A protein and the small-molecule ligand that binds it are described below.
Small molecule (SMILES): CC(=O)N[C@H]1[C@H](O[C@H]2[C@H](O)[C@@H](NC(C)=O)CO[C@@H]2CO)O[C@H](CO)[C@@H](O)[C@@H]1O

Binding-site contacts:
Ligand atom O5 contacts residue ASN286 of chain 1.D at 2.4 Å (h-bond).
Ligand atom C1 contacts residue ILE307 of chain 1.D at 4.0 Å (hydrophobic).
Ligand atom C6 contacts residue ILE307 of chain 1.D at 4.1 Å (hydrophobic).
Ligand atom C5 contacts residue ILE307 of chain 1.D at 4.3 Å (hydrophobic).
Ligand atom C7 contacts residue ASN286 of chain 1.D at 3.8 Å.
Ligand atom C5 contacts residue ASN286 of chain 1.D at 3.6 Å.
Ligand atom C2 contacts residue ASN286 of chain 1.D at 2.5 Å.
Ligand atom O6 contacts residue THR288 of chain 1.D at 3.9 Å.
Ligand atom O7 contacts residue ASN286 of chain 1.D at 4.3 Å.
Ligand atom C8 contacts residue VAL427 of chain 1.D at 3.7 Å (hydrophobic).
Ligand atom C3 contacts residue ASN286 of chain 1.D at 3.8 Å.
Ligand atom O5 contacts residue ILE307 of chain 1.D at 3.2 Å.
Ligand atom N2 contacts residue ASN286 of chain 1.D at 2.9 Å (h-bond).
Ligand atom C4 contacts residue ASN286 of chain 1.D at 4.2 Å.
Ligand atom O6 contacts residue ILE307 of chain 1.D at 3.3 Å.
Ligand atom C1 contacts residue ASN286 of chain 1.D at 1.4 Å.

Sequence of chain 1.D:
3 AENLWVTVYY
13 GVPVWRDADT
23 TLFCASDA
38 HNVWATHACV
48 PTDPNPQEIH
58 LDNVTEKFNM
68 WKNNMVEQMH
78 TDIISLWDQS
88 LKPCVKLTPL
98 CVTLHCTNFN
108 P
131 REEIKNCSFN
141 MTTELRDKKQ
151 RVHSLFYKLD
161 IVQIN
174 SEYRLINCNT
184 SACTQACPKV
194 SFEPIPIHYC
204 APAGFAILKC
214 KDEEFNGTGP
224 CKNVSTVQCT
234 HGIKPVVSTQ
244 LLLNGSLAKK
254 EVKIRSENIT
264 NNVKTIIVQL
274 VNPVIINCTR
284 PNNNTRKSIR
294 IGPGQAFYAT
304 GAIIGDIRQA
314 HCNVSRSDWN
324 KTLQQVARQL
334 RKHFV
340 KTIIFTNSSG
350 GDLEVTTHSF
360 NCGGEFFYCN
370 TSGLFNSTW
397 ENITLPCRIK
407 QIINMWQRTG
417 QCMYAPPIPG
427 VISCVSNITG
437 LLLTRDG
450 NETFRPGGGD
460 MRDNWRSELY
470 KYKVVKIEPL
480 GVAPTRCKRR